Binding-site contacts:
Ligand atom CAR contacts residue LEU173 of chain 1.F at 3.8 Å (hydrophobic).
Ligand atom CAI contacts residue TYR63 of chain 1.F at 3.6 Å (hydrophobic).
Ligand atom CAE contacts residue VAL165 of chain 1.F at 3.7 Å (hydrophobic).
Ligand atom CAF contacts residue VAL59 of chain 1.F at 3.5 Å (hydrophobic).
Ligand atom CAG contacts residue TYR63 of chain 1.F at 3.8 Å (hydrophobic).
Ligand atom CAP contacts residue ASP70 of chain 1.F at 3.3 Å.
Ligand atom CAK contacts residue ALA166 of chain 1.F at 3.8 Å (hydrophobic).
Ligand atom CBA contacts residue PHE278 of chain 1.F at 3.8 Å (hydrophobic).
Ligand atom CAF contacts residue LEU173 of chain 1.F at 3.8 Å (hydrophobic).
Ligand atom CAT contacts residue VAL165 of chain 1.F at 3.2 Å (hydrophobic).
Ligand atom CAI contacts residue PHE44 of chain 1.F at 3.6 Å (hydrophobic).
Ligand atom CAD contacts residue VAL169 of chain 1.F at 3.7 Å (hydrophobic).
Ligand atom CAG contacts residue PHE278 of chain 1.F at 3.6 Å (hydrophobic).
Ligand atom CBC contacts residue LEU173 of chain 1.F at 3.7 Å (hydrophobic).
Ligand atom CAH contacts residue TYR63 of chain 1.F at 3.8 Å (hydrophobic).
Ligand atom CAY contacts residue LEU201 of chain 1.F at 3.6 Å (hydrophobic).
Ligand atom OAB contacts residue CYS279 of chain 1.F at 3.2 Å (h-bond).
Ligand atom CAX contacts residue VAL169 of chain 1.F at 3.5 Å (hydrophobic).
Ligand atom CAW contacts residue TYR63 of chain 1.F at 3.7 Å (hydrophobic).
Ligand atom CAK contacts residue VAL169 of chain 1.F at 3.5 Å (hydrophobic).
Ligand atom OAC contacts residue VAL165 of chain 1.F at 2.9 Å (h-bond).
Ligand atom CAA contacts residue MET197 of chain 1.F at 3.8 Å (hydrophobic).
Ligand atom NBE contacts residue LEU201 of chain 1.F at 3.5 Å.
Ligand atom CAA contacts residue TYR266 of chain 1.F at 3.5 Å (hydrophobic).
Ligand atom OAC contacts residue VAL169 of chain 1.F at 3.8 Å.
Ligand atom CAL contacts residue LEU201 of chain 1.F at 3.8 Å (hydrophobic).
Ligand atom CAN contacts residue ASP70 of chain 1.F at 3.7 Å.
Ligand atom NAU contacts residue PHE44 of chain 1.F at 3.8 Å.
Ligand atom CAN contacts residue LEU66 of chain 1.F at 3.8 Å (hydrophobic).
Ligand atom CBA contacts residue CYS279 of chain 1.F at 3.8 Å (hydrophobic).
Ligand atom OAV contacts residue MET197 of chain 1.F at 3.2 Å.
Ligand atom CAF contacts residue TYR63 of chain 1.F at 3.7 Å (hydrophobic).
Ligand atom CAY contacts residue LEU173 of chain 1.F at 3.7 Å (hydrophobic).
Ligand atom CAJ contacts residue TYR63 of chain 1.F at 3.8 Å (hydrophobic).
Ligand atom CAR contacts residue PHE278 of chain 1.F at 3.8 Å (hydrophobic).
Ligand atom OAB contacts residue GLN283 of chain 1.F at 3.1 Å (h-bond).
Ligand atom CBF contacts residue VAL165 of chain 1.F at 3.5 Å (hydrophobic).
Ligand atom CAJ contacts residue VAL169 of chain 1.F at 3.5 Å (hydrophobic).
Ligand atom CAG contacts residue VAL59 of chain 1.F at 3.7 Å (hydrophobic).
Ligand atom NBE contacts residue LEU173 of chain 1.F at 3.6 Å.

This protein binds this small molecule.
Small molecule (SMILES): CO[C@H]1CN(c2ccc(C#C[C@@]3(O)CN4CCC3CC4)c(Cc3ccccc3)n2)C[C@H]1O

Sequence of chain 1.F:
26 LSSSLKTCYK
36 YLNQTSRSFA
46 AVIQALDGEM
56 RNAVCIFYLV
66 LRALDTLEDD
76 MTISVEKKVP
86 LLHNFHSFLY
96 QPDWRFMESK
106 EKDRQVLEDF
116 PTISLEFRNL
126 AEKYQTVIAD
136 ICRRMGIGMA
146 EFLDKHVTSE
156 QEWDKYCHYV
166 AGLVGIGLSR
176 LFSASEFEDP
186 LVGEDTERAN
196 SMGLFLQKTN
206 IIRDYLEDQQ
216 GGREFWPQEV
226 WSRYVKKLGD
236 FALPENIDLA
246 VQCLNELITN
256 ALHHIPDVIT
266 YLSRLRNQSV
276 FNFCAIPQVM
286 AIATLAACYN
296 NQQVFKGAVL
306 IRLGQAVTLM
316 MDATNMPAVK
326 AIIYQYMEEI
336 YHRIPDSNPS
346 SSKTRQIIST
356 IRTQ